Sequence of chain 1.B:
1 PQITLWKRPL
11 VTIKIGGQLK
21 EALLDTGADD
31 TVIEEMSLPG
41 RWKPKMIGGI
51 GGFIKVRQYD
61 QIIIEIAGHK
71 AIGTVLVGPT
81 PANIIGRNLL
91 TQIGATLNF

Binding-site contacts:
Ligand atom CD contacts residue MET46 of chain 1.B at 2.9 Å (hydrophobic).
Ligand atom O contacts residue GLY27 of chain 1.A at 3.4 Å (h-bond).
Ligand atom CG contacts residue MET46 of chain 1.B at 3.4 Å (hydrophobic).
Ligand atom O contacts residue ALA28 of chain 1.A at 3.4 Å.
Ligand atom N contacts residue ASP29 of chain 1.B at 2.8 Å (salt-bridge).
Ligand atom CA contacts residue ASP25 of chain 1.A at 3.4 Å.
Ligand atom OG contacts residue GLY48 of chain 1.B at 3.1 Å (h-bond).
Ligand atom N contacts residue GLY48 of chain 1.B at 2.8 Å (h-bond).
Ligand atom CA contacts residue GLY48 of chain 1.B at 3.4 Å.
Ligand atom ND2 contacts residue ILE50 of chain 1.B at 3.0 Å.
Ligand atom NH1 contacts residue MET46 of chain 1.A at 3.3 Å (h-bond).
Ligand atom CD1 contacts residue LEU23 of chain 1.A at 3.4 Å (hydrophobic).
Ligand atom CA contacts residue GLY48 of chain 1.A at 3.5 Å.
Ligand atom O contacts residue ILE47 of chain 1.B at 3.4 Å.
Ligand atom C contacts residue ASP25 of chain 1.B at 3.1 Å.
Ligand atom CA contacts residue ASP29 of chain 1.A at 3.2 Å.
Ligand atom N contacts residue ASP25 of chain 1.A at 2.9 Å (salt-bridge).
Ligand atom N contacts residue GLY27 of chain 1.B at 2.9 Å (h-bond).
Ligand atom CA contacts residue GLY27 of chain 1.B at 3.5 Å.
Ligand atom O contacts residue GLY48 of chain 1.B at 3.0 Å (h-bond).
Ligand atom OE1 contacts residue ASP29 of chain 1.B at 2.9 Å (salt-bridge).
Ligand atom CD1 contacts residue GLY27 of chain 1.A at 3.4 Å.
Ligand atom O contacts residue ALA28 of chain 1.B at 3.4 Å.
Ligand atom CG contacts residue ASP29 of chain 1.B at 3.5 Å.
Ligand atom O contacts residue GLY27 of chain 1.B at 3.2 Å (h-bond).
Ligand atom O contacts residue GLY49 of chain 1.A at 3.4 Å.
Ligand atom O contacts residue ASP29 of chain 1.A at 2.9 Å (salt-bridge).
Ligand atom OE1 contacts residue ASP30 of chain 1.B at 2.8 Å (salt-bridge).
Ligand atom CB contacts residue ASP25 of chain 1.B at 3.0 Å.
Ligand atom NE2 contacts residue ILE47 of chain 1.B at 3.4 Å.
Ligand atom O contacts residue ARG8 of chain 1.B at 3.4 Å (salt-bridge).
Ligand atom CG contacts residue ILE50 of chain 1.B at 3.3 Å (hydrophobic).
Ligand atom NH2 contacts residue LYS45 of chain 1.A at 3.1 Å (salt-bridge).
Ligand atom N contacts residue GLY48 of chain 1.A at 3.3 Å (h-bond).
Ligand atom N contacts residue GLY27 of chain 1.A at 3.0 Å (h-bond).
Ligand atom CA contacts residue ASP29 of chain 1.B at 3.3 Å.
Ligand atom O contacts residue ASP29 of chain 1.B at 3.1 Å (salt-bridge).
Ligand atom NE2 contacts residue ASP30 of chain 1.B at 2.7 Å (salt-bridge).
Ligand atom CD contacts residue MET46 of chain 1.A at 3.2 Å (hydrophobic).
Ligand atom N contacts residue GLY48 of chain 1.A at 2.9 Å (h-bond).

Sequence of chain 1.A:
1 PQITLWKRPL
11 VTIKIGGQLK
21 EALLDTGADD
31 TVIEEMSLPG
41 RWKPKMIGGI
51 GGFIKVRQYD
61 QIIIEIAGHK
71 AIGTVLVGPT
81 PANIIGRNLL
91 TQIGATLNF

The protein below binds the small molecule below.
Small molecule (SMILES): CC(C)C[C@H](NC[C@H](Cc1ccccc1)NC(=O)[C@H](CC(N)=O)NC(=O)CNC(=O)[C@@H]1CCCN1C(=O)[C@@H](N)CCCN=C(N)N)C(=O)N[C@@H](CCC(N)=O)C(=O)N[C@@H](CO)C(=O)N[C@@H](CCCN=C(N)N)C(=O)N1CCC[C@H]1C(N)=O